A small-molecule ligand and the protein it binds are described below.
Small molecule (SMILES): Cc1cc(CCCCCOc2ccc(C3=NCCO3)cc2)on1

Binding-site contacts:
Ligand atom O1B contacts residue TYR128 of chain 5.A at 3.4 Å (h-bond).
Ligand atom N3A contacts residue ALA24 of chain 5.C at 3.8 Å.
Ligand atom C1C contacts residue MET221 of chain 5.A at 4.0 Å (hydrophobic).
Ligand atom C5 contacts residue MET221 of chain 5.A at 3.6 Å (hydrophobic).
Ligand atom C2A contacts residue TYR152 of chain 5.A at 3.6 Å (hydrophobic).
Ligand atom N3A contacts residue TYR152 of chain 5.A at 3.5 Å.
Ligand atom C2A contacts residue PHE186 of chain 5.A at 3.3 Å (hydrophobic).
Ligand atom C5B contacts residue TYR128 of chain 5.A at 4.0 Å (hydrophobic).
Ligand atom C2B contacts residue VAL188 of chain 5.A at 3.5 Å (hydrophobic).
Ligand atom C5B contacts residue PHE186 of chain 5.A at 3.9 Å (hydrophobic).
Ligand atom N3A contacts residue PRO174 of chain 5.A at 3.7 Å.
Ligand atom N2 contacts residue MET221 of chain 5.A at 3.4 Å (h-bond).
Ligand atom C2C contacts residue TYR197 of chain 5.A at 3.7 Å (hydrophobic).
Ligand atom C1B contacts residue VAL188 of chain 5.A at 3.8 Å (hydrophobic).
Ligand atom C6B contacts residue ILE104 of chain 5.A at 3.6 Å (hydrophobic).
Ligand atom C5A contacts residue VAL176 of chain 5.A at 3.6 Å (hydrophobic).
Ligand atom C5A contacts residue PHE186 of chain 5.A at 3.5 Å (hydrophobic).
Ligand atom C5A contacts residue ALA150 of chain 5.A at 4.0 Å (hydrophobic).
Ligand atom N3A contacts residue PHE186 of chain 5.A at 4.0 Å.
Ligand atom C4C contacts residue VAL191 of chain 5.A at 3.0 Å (hydrophobic).
Ligand atom C1B contacts residue ILE104 of chain 5.A at 4.0 Å (hydrophobic).
Ligand atom C5B contacts residue MET224 of chain 5.A at 3.8 Å (hydrophobic).
Ligand atom C1B contacts residue TYR128 of chain 5.A at 3.6 Å (hydrophobic).
Ligand atom C5C contacts residue VAL191 of chain 5.A at 3.8 Å (hydrophobic).
Ligand atom C5C contacts residue VAL188 of chain 5.A at 4.1 Å (hydrophobic).
Ligand atom C4 contacts residue LEU106 of chain 5.A at 3.5 Å (hydrophobic).
Ligand atom C4A contacts residue PRO174 of chain 5.A at 3.1 Å (hydrophobic).
Ligand atom C2C contacts residue MET221 of chain 5.A at 4.0 Å (hydrophobic).
Ligand atom C4C contacts residue VAL188 of chain 5.A at 3.7 Å (hydrophobic).
Ligand atom O1B contacts residue ILE104 of chain 5.A at 3.9 Å.
Ligand atom C3C contacts residue TYR128 of chain 5.A at 3.4 Å (hydrophobic).
Ligand atom O1 contacts residue MET221 of chain 5.A at 2.5 Å (h-bond).
Ligand atom C4B contacts residue PHE186 of chain 5.A at 3.6 Å (hydrophobic).
Ligand atom C1C contacts residue LEU106 of chain 5.A at 4.0 Å (hydrophobic).
Ligand atom C3B contacts residue VAL188 of chain 5.A at 3.8 Å (hydrophobic).
Ligand atom C4B contacts residue TYR152 of chain 5.A at 3.8 Å (hydrophobic).
Ligand atom O1A contacts residue PHE186 of chain 5.A at 3.0 Å.
Ligand atom C3B contacts residue TYR152 of chain 5.A at 3.7 Å (hydrophobic).
Ligand atom C6B contacts residue TYR128 of chain 5.A at 3.3 Å (hydrophobic).
Ligand atom C1C contacts residue TYR128 of chain 5.A at 3.9 Å (hydrophobic).

Sequence of chain 5.A:
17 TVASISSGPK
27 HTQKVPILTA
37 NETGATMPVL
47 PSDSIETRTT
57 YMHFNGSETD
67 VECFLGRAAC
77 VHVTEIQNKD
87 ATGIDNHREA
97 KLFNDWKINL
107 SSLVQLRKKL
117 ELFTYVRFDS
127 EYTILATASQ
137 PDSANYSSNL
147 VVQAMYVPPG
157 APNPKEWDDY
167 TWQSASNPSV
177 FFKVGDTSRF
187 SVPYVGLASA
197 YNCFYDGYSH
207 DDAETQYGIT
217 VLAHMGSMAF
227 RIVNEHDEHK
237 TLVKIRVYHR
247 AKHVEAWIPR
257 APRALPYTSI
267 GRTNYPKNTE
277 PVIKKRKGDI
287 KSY

Sequence of chain 5.C:
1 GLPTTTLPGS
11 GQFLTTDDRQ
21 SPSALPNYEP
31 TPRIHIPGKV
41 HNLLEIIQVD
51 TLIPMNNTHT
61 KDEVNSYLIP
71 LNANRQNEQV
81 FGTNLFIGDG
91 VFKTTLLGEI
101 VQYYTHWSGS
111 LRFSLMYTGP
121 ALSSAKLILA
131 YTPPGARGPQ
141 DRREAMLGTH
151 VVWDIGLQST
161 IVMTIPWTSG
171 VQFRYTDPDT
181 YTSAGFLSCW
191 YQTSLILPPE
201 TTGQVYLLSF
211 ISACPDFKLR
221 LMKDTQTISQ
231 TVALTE